The protein below binds the small molecule below.
Small molecule (SMILES): CC(=O)N[C@@H]1[C@@H](O)[C@H](O)[C@@H](CO)O[C@H]1O

Sequence of chain 57.E:
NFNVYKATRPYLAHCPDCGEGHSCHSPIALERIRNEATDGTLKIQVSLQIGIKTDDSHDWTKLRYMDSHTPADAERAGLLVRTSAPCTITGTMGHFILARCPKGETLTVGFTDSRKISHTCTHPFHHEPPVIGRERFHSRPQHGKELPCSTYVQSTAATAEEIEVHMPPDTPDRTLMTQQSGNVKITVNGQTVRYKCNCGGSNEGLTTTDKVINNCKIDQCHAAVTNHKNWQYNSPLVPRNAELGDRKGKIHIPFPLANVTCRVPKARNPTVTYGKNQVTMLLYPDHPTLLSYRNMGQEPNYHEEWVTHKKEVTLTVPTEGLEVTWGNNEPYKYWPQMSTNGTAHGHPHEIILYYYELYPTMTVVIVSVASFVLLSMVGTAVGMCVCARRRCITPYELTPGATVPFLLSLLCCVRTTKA

Binding-site contacts:
Ligand atom C1 contacts residue ASN259 of chain 57.E at 1.4 Å.
Ligand atom O6 contacts residue THR116 of chain 57.D at 3.2 Å (h-bond).
Ligand atom O6 contacts residue ASN259 of chain 57.E at 4.4 Å.
Ligand atom C3 contacts residue ASN259 of chain 57.E at 3.7 Å.
Ligand atom O7 contacts residue GLU117 of chain 57.D at 4.3 Å.
Ligand atom C5 contacts residue ASN259 of chain 57.E at 3.6 Å.
Ligand atom O7 contacts residue LYS181 of chain 57.D at 4.3 Å.
Ligand atom C8 contacts residue ASN259 of chain 57.E at 4.4 Å.
Ligand atom C2 contacts residue ASN259 of chain 57.E at 2.4 Å.
Ligand atom O5 contacts residue THR116 of chain 57.D at 3.8 Å.
Ligand atom C6 contacts residue THR116 of chain 57.D at 4.5 Å.
Ligand atom N2 contacts residue ASN259 of chain 57.E at 3.0 Å (h-bond).
Ligand atom O6 contacts residue LYS115 of chain 57.D at 3.5 Å (salt-bridge).
Ligand atom O5 contacts residue ASN259 of chain 57.E at 2.3 Å (h-bond).
Ligand atom C7 contacts residue ASN259 of chain 57.E at 3.1 Å.
Ligand atom O7 contacts residue ASN259 of chain 57.E at 2.7 Å (h-bond).
Ligand atom C4 contacts residue ASN259 of chain 57.E at 4.1 Å.
Ligand atom C6 contacts residue LYS115 of chain 57.D at 4.3 Å.

Sequence of chain 57.D:
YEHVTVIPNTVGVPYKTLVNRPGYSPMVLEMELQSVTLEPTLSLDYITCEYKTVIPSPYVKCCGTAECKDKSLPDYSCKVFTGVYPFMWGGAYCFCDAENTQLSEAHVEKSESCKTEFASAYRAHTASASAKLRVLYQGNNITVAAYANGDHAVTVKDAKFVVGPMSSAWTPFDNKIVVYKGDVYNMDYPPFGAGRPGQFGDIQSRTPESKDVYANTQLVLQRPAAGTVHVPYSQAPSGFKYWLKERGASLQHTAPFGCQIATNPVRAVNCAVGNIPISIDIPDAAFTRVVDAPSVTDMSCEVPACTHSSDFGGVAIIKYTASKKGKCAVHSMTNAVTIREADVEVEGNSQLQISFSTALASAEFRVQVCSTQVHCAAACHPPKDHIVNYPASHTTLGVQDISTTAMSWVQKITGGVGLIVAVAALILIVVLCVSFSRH